Binding-site contacts:
Ligand atom C8 contacts residue VAL566 of chain 1.B at 4.2 Å (hydrophobic).
Ligand atom C8 contacts residue THR516 of chain 1.B at 4.0 Å.
Ligand atom C7 contacts residue GLN456 of chain 1.B at 4.2 Å.
Ligand atom C8 contacts residue TYR512 of chain 1.B at 4.2 Å (hydrophobic).
Ligand atom C7 contacts residue ASP538 of chain 1.B at 3.5 Å.
Ligand atom C5 contacts residue ASN568 of chain 1.B at 3.6 Å.
Ligand atom C8 contacts residue VAL536 of chain 1.B at 3.9 Å (hydrophobic).
Ligand atom C6 contacts residue VAL592 of chain 1.B at 3.9 Å (hydrophobic).
Ligand atom C4 contacts residue GLN456 of chain 1.B at 3.8 Å.
Ligand atom N2 contacts residue ASP538 of chain 1.B at 2.7 Å (salt-bridge).
Ligand atom O7 contacts residue ASN568 of chain 1.B at 3.8 Å.
Ligand atom C7 contacts residue SER540 of chain 1.B at 3.8 Å.
Ligand atom N2 contacts residue ASN568 of chain 1.B at 2.8 Å (h-bond).
Ligand atom C1 contacts residue ASP538 of chain 1.B at 3.6 Å.
Ligand atom C4 contacts residue ASN568 of chain 1.B at 4.1 Å.
Ligand atom O3 contacts residue GLN456 of chain 1.B at 3.0 Å (h-bond).
Ligand atom O5 contacts residue ASN568 of chain 1.B at 2.3 Å (h-bond).
Ligand atom C3 contacts residue ASN568 of chain 1.B at 3.7 Å.
Ligand atom C3 contacts residue GLN456 of chain 1.B at 3.8 Å.
Ligand atom C3 contacts residue ASP538 of chain 1.B at 4.0 Å.
Ligand atom C2 contacts residue ASN568 of chain 1.B at 2.3 Å.
Ligand atom C5 contacts residue GLN456 of chain 1.B at 4.0 Å.
Ligand atom C2 contacts residue GLN456 of chain 1.B at 3.9 Å.
Ligand atom O6 contacts residue GLU590 of chain 1.B at 2.8 Å (salt-bridge).
Ligand atom O7 contacts residue TYR512 of chain 1.B at 3.3 Å (h-bond).
Ligand atom N2 contacts residue SER540 of chain 1.B at 3.9 Å.
Ligand atom C6 contacts residue GLN456 of chain 1.B at 3.8 Å.
Ligand atom C6 contacts residue GLU590 of chain 1.B at 3.4 Å.
Ligand atom O6 contacts residue ARG621 of chain 1.B at 4.2 Å.
Ligand atom O5 contacts residue GLN456 of chain 1.B at 3.5 Å (h-bond).
Ligand atom C1 contacts residue ASN568 of chain 1.B at 1.4 Å.
Ligand atom O7 contacts residue GLN456 of chain 1.B at 3.4 Å.
Ligand atom C7 contacts residue TYR512 of chain 1.B at 4.2 Å (hydrophobic).
Ligand atom C6 contacts residue VAL566 of chain 1.B at 3.7 Å (hydrophobic).
Ligand atom O6 contacts residue VAL592 of chain 1.B at 3.6 Å.
Ligand atom O5 contacts residue VAL592 of chain 1.B at 3.5 Å.
Ligand atom C2 contacts residue ASP538 of chain 1.B at 3.6 Å.
Ligand atom C8 contacts residue SER540 of chain 1.B at 3.9 Å.
Ligand atom C8 contacts residue ASP538 of chain 1.B at 3.5 Å.
Ligand atom C7 contacts residue ASN568 of chain 1.B at 3.6 Å.

The small molecule below binds the protein below.
Small molecule (SMILES): CC(=O)N[C@H]1[C@H](O[C@H]2[C@H](O)[C@@H](NC(C)=O)CO[C@@H]2CO)O[C@H](CO)[C@@H](O[C@@H]2O[C@H](CO)[C@@H](O)[C@H](O)[C@@H]2O)[C@@H]1O

Sequence of chain 1.B:
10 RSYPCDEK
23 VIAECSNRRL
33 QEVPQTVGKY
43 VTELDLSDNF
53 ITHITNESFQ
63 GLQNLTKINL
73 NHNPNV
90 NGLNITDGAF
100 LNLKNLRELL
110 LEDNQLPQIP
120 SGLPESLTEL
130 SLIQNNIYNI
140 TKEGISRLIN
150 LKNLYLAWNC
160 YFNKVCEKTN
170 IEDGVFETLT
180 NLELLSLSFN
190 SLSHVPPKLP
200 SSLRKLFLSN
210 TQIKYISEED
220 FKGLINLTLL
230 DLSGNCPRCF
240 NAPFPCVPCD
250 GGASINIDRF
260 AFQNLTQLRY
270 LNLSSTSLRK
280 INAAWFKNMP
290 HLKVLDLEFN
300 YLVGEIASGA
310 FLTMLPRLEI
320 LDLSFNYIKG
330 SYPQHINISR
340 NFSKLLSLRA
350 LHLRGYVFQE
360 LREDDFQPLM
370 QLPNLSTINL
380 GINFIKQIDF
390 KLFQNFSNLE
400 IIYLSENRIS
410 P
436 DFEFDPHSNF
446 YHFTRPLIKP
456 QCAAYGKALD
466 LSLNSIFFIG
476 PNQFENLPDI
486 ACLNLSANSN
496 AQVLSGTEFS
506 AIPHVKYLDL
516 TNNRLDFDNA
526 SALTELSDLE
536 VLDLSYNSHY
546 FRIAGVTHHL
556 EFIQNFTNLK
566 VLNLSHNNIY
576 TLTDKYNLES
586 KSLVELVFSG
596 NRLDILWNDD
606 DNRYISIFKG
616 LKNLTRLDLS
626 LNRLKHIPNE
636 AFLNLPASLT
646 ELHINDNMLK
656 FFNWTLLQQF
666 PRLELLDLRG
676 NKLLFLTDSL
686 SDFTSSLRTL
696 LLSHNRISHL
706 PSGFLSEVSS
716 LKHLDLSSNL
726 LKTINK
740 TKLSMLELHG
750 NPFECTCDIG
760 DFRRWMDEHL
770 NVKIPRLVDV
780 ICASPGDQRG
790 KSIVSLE